Binding-site contacts:
Ligand atom O3' contacts residue PPV1 of chain 1.F at 3.0 Å (h-bond).
Ligand atom O2A contacts residue ASP192 of chain 1.A at 3.0 Å (salt-bridge).
Ligand atom PA contacts residue MG1 of chain 1.G at 3.4 Å.
Ligand atom PB contacts residue PPV1 of chain 1.F at 0.4 Å.
Ligand atom C2' contacts residue GLY274 of chain 1.A at 3.5 Å.
Ligand atom O2A contacts residue MG1 of chain 1.O at 2.8 Å.
Ligand atom O2B contacts residue ASP192 of chain 1.A at 3.2 Å (salt-bridge).
Ligand atom O2G contacts residue PPV1 of chain 1.F at 0.9 Å (h-bond).
Ligand atom O2B contacts residue PPV1 of chain 1.F at 0.4 Å (h-bond).
Ligand atom O2A contacts residue ASP190 of chain 1.A at 2.9 Å (salt-bridge).
Ligand atom PA contacts residue PPV1 of chain 1.F at 1.9 Å.
Ligand atom O2 contacts residue ASN279 of chain 1.A at 2.9 Å (h-bond).
Ligand atom C1' contacts residue TYR271 of chain 1.A at 3.4 Å (hydrophobic).
Ligand atom C2' contacts residue TYR271 of chain 1.A at 3.1 Å (hydrophobic).
Ligand atom O1A contacts residue PPV1 of chain 1.F at 2.5 Å (h-bond).
Ligand atom O5' contacts residue PPV1 of chain 1.F at 3.1 Å (h-bond).
Ligand atom O2B contacts residue SER180 of chain 1.A at 3.1 Å (h-bond).
Ligand atom O2A contacts residue MG1 of chain 1.G at 2.0 Å.
Ligand atom O2B contacts residue MG1 of chain 1.G at 2.2 Å.
Ligand atom PB contacts residue MG1 of chain 1.G at 3.3 Å.
Ligand atom O3B contacts residue PPV1 of chain 1.F at 0.6 Å (h-bond).
Ligand atom C2' contacts residue ASN279 of chain 1.A at 3.5 Å.
Ligand atom O3' contacts residue ARG183 of chain 1.A at 3.4 Å (salt-bridge).
Ligand atom O2B contacts residue GLY179 of chain 1.A at 3.3 Å.
Ligand atom O3' contacts residue GLY274 of chain 1.A at 3.4 Å.
Ligand atom PG contacts residue MG1 of chain 1.G at 3.3 Å.
Ligand atom O3' contacts residue THR273 of chain 1.A at 3.4 Å (h-bond).
Ligand atom O1B contacts residue PPV1 of chain 1.F at 0.4 Å (h-bond).
Ligand atom C4 contacts residue ASP276 of chain 1.A at 3.5 Å.
Ligand atom O1G contacts residue SER180 of chain 1.A at 2.6 Å (h-bond).
Ligand atom O1G contacts residue GLY189 of chain 1.A at 2.9 Å (h-bond).
Ligand atom PG contacts residue PPV1 of chain 1.F at 0.8 Å.
Ligand atom O1B contacts residue ARG183 of chain 1.A at 2.8 Å (salt-bridge).
Ligand atom O2A contacts residue PPV1 of chain 1.F at 2.4 Å (h-bond).
Ligand atom O2 contacts residue TYR271 of chain 1.A at 3.2 Å.
Ligand atom O3G contacts residue PPV1 of chain 1.F at 0.7 Å (h-bond).
Ligand atom O2G contacts residue ASP190 of chain 1.A at 3.0 Å (salt-bridge).
Ligand atom O2G contacts residue MG1 of chain 1.G at 2.2 Å.
Ligand atom O3A contacts residue PPV1 of chain 1.F at 0.8 Å (h-bond).
Ligand atom O1G contacts residue PPV1 of chain 1.F at 0.8 Å (h-bond).

Sequence of chain 1.A:
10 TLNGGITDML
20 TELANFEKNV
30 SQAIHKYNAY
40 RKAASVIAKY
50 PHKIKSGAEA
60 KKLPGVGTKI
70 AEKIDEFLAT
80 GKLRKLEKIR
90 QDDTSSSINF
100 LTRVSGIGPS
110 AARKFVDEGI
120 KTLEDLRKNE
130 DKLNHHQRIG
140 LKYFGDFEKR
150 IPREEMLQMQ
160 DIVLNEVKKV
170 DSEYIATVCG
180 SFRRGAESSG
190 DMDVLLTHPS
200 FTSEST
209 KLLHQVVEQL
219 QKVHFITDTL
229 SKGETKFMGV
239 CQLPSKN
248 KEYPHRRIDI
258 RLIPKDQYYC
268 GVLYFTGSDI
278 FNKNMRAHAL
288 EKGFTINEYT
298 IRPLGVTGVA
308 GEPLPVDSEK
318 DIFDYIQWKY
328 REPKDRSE

The small molecule below binds the protein below.
Small molecule (SMILES): Nc1ccn([C@H]2C[C@H](O)[C@@H](CO[P](=O)(O)O[P](=O)(O)OP(=O)(O)O)O2)c(=O)n1